Sequence of chain 1.F:
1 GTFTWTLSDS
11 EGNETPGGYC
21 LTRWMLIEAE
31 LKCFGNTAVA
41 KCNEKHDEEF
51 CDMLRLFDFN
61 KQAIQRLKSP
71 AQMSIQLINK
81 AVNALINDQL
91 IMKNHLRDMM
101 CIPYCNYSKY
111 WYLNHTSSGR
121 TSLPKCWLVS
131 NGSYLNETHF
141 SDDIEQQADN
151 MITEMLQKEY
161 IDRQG

A protein and the small-molecule ligand that binds it are described below.
Small molecule (SMILES): CC(=O)N[C@@H]1[C@@H](O)[C@H](O)[C@@H](CO)O[C@H]1O

Binding-site contacts:
Ligand atom C8 contacts residue ASN131 of chain 1.F at 3.9 Å.
Ligand atom O5 contacts residue ASN131 of chain 1.F at 2.5 Å (h-bond).
Ligand atom C7 contacts residue ASN131 of chain 1.F at 3.4 Å.
Ligand atom C4 contacts residue ASN131 of chain 1.F at 4.4 Å.
Ligand atom C3 contacts residue ASN131 of chain 1.F at 3.9 Å.
Ligand atom N2 contacts residue ASN131 of chain 1.F at 3.0 Å (h-bond).
Ligand atom C2 contacts residue ASN131 of chain 1.F at 2.5 Å.
Ligand atom C1 contacts residue ASN131 of chain 1.F at 1.5 Å.
Ligand atom O7 contacts residue ASN131 of chain 1.F at 3.4 Å (h-bond).
Ligand atom C5 contacts residue ASN131 of chain 1.F at 3.8 Å.